Sequence of chain 1.A:
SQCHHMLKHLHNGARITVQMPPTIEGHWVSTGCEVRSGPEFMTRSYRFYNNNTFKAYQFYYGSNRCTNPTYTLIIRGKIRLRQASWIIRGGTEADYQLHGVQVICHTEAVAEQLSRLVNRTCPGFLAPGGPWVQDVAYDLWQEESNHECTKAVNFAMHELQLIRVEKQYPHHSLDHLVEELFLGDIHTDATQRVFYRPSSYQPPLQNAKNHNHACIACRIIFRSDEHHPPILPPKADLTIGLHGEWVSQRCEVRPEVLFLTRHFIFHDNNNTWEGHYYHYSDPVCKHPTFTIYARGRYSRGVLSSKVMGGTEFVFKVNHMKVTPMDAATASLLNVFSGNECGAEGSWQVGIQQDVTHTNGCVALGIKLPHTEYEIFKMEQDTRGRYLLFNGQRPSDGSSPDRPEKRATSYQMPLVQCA

Binding-site contacts:
Ligand atom C8 contacts residue ARG323 of chain 1.A at 3.3 Å.
Ligand atom O5 contacts residue THR298 of chain 1.A at 4.4 Å.
Ligand atom C2 contacts residue ASN296 of chain 1.A at 2.5 Å.
Ligand atom C5 contacts residue ASN296 of chain 1.A at 3.7 Å.
Ligand atom C5 contacts residue ASN295 of chain 1.A at 3.7 Å.
Ligand atom O5 contacts residue ASN295 of chain 1.A at 2.8 Å (h-bond).
Ligand atom C1 contacts residue ASN296 of chain 1.A at 1.4 Å.
Ligand atom C3 contacts residue ASN296 of chain 1.A at 3.8 Å.
Ligand atom N2 contacts residue ASN296 of chain 1.A at 2.9 Å (h-bond).
Ligand atom C5 contacts residue HIS293 of chain 1.A at 4.1 Å.
Ligand atom O6 contacts residue HIS293 of chain 1.A at 3.3 Å (h-bond).
Ligand atom C6 contacts residue HIS293 of chain 1.A at 4.1 Å.
Ligand atom O7 contacts residue ASN296 of chain 1.A at 3.3 Å (h-bond).
Ligand atom C7 contacts residue THR298 of chain 1.A at 4.3 Å.
Ligand atom C8 contacts residue THR298 of chain 1.A at 4.0 Å.
Ligand atom O5 contacts residue ASN296 of chain 1.A at 2.4 Å (h-bond).
Ligand atom C1 contacts residue THR298 of chain 1.A at 3.5 Å.
Ligand atom C2 contacts residue THR298 of chain 1.A at 4.4 Å.
Ligand atom N2 contacts residue THR298 of chain 1.A at 4.0 Å.
Ligand atom O6 contacts residue ASN295 of chain 1.A at 3.3 Å (h-bond).
Ligand atom C8 contacts residue ASN296 of chain 1.A at 4.4 Å.
Ligand atom C6 contacts residue ASN295 of chain 1.A at 3.8 Å.
Ligand atom C7 contacts residue ASN296 of chain 1.A at 3.3 Å.
Ligand atom C4 contacts residue ASN296 of chain 1.A at 4.3 Å.
Ligand atom C1 contacts residue ASN295 of chain 1.A at 3.5 Å.

A small-molecule ligand and the protein it binds are described below.
Small molecule (SMILES): CC(=O)N[C@@H]1[C@@H](O)[C@H](O)[C@@H](CO)O[C@H]1O